Binding-site contacts:
Ligand atom CN1 contacts residue TRP106 of chain 1.A at 3.9 Å (hydrophobic).
Ligand atom N6 contacts residue TRP106 of chain 1.A at 3.5 Å (h-bond).
Ligand atom CN1 contacts residue CYS48 of chain 1.A at 3.9 Å (hydrophobic).
Ligand atom C2 contacts residue CYS48 of chain 1.A at 2.8 Å (hydrophobic).
Ligand atom C4 contacts residue TRP106 of chain 1.A at 3.3 Å (hydrophobic).
Ligand atom N3 contacts residue TRP106 of chain 1.A at 3.6 Å.
Ligand atom N6 contacts residue SER34 of chain 1.A at 3.9 Å.
Ligand atom C5 contacts residue SER32 of chain 1.A at 3.9 Å.
Ligand atom C8 contacts residue SER32 of chain 1.A at 3.6 Å.
Ligand atom N3 contacts residue SER49 of chain 1.A at 3.9 Å.
Ligand atom N9 contacts residue TRP106 of chain 1.A at 3.5 Å.
Ligand atom N7 contacts residue SER32 of chain 1.A at 3.4 Å.
Ligand atom CN1 contacts residue ASP37 of chain 1.A at 3.3 Å.
Ligand atom N7 contacts residue LYS31 of chain 1.A at 3.7 Å.
Ligand atom N1 contacts residue CYS48 of chain 1.A at 3.8 Å.
Ligand atom N7 contacts residue TRP106 of chain 1.A at 3.5 Å.
Ligand atom C6 contacts residue ASP37 of chain 1.A at 3.7 Å.
Ligand atom N1 contacts residue TRP106 of chain 1.A at 3.6 Å.
Ligand atom N6 contacts residue ASP37 of chain 1.A at 2.5 Å (salt-bridge).
Ligand atom C2 contacts residue TRP106 of chain 1.A at 3.8 Å (hydrophobic).
Ligand atom N6 contacts residue SER102 of chain 1.A at 4.0 Å.
Ligand atom C8 contacts residue TYR33 of chain 1.A at 3.6 Å (hydrophobic).
Ligand atom N9 contacts residue LYS31 of chain 1.A at 2.9 Å (salt-bridge).
Ligand atom C6 contacts residue SER32 of chain 1.A at 3.8 Å.
Ligand atom CN1 contacts residue TRP47 of chain 1.A at 3.7 Å (hydrophobic).
Ligand atom C8 contacts residue TRP106 of chain 1.A at 3.7 Å (hydrophobic).
Ligand atom N3 contacts residue TRP47 of chain 1.A at 3.7 Å.
Ligand atom C6 contacts residue TRP106 of chain 1.A at 3.4 Å (hydrophobic).
Ligand atom N9 contacts residue ASP143 of chain 1.A at 3.0 Å (salt-bridge).
Ligand atom N1 contacts residue ASP37 of chain 1.A at 4.0 Å.
Ligand atom C2 contacts residue TRP47 of chain 1.A at 3.3 Å (hydrophobic).
Ligand atom C4 contacts residue ASP143 of chain 1.A at 3.7 Å.
Ligand atom N3 contacts residue CYS48 of chain 1.A at 3.5 Å (h-bond).
Ligand atom C5 contacts residue TRP106 of chain 1.A at 3.2 Å (hydrophobic).
Ligand atom N3 contacts residue ASP143 of chain 1.A at 3.9 Å.
Ligand atom N6 contacts residue SER32 of chain 1.A at 3.6 Å (h-bond).
Ligand atom C4 contacts residue LYS31 of chain 1.A at 3.8 Å.
Ligand atom N7 contacts residue TYR33 of chain 1.A at 3.0 Å (h-bond).
Ligand atom C8 contacts residue LYS31 of chain 1.A at 2.9 Å.
Ligand atom N1 contacts residue TRP47 of chain 1.A at 3.6 Å.

The protein below binds the small molecule below.
Small molecule (SMILES): C[n+]1cnc2[nH]cnc2c1N

Sequence of chain 1.A:
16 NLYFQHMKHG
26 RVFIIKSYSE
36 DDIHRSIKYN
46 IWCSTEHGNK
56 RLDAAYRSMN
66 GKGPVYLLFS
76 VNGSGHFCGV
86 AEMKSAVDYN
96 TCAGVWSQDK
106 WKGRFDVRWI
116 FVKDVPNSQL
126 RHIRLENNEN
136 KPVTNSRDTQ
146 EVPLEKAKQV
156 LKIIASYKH